This protein binds this small molecule.
Small molecule (SMILES): OC[C@H]1O[C@H](O[C@H]2[C@H](O)[C@@H](O)[C@@H](O)O[C@@H]2CO)[C@H](O)[C@@H](O)[C@@H]1O

Binding-site contacts:
Ligand atom O2 contacts residue ALA64 of chain 1.A at 3.7 Å.
Ligand atom O3 contacts residue TYR156 of chain 1.A at 3.9 Å.
Ligand atom C1 contacts residue TRP231 of chain 1.A at 3.9 Å (hydrophobic).
Ligand atom C6 contacts residue ARG345 of chain 1.A at 3.9 Å.
Ligand atom O2 contacts residue GLU112 of chain 1.A at 2.5 Å (salt-bridge).
Ligand atom O4 contacts residue ARG67 of chain 1.A at 2.8 Å (salt-bridge).
Ligand atom O5 contacts residue TYR156 of chain 1.A at 3.4 Å.
Ligand atom O3 contacts residue ASP66 of chain 1.A at 2.8 Å (salt-bridge).
Ligand atom C6 contacts residue TYR156 of chain 1.A at 3.8 Å (hydrophobic).
Ligand atom O6 contacts residue TYR156 of chain 1.A at 3.1 Å (h-bond).
Ligand atom O3 contacts residue TRP63 of chain 1.A at 3.7 Å.
Ligand atom O2 contacts residue TRP63 of chain 1.A at 3.0 Å (h-bond).
Ligand atom O6 contacts residue PRO155 of chain 1.A at 3.3 Å.
Ligand atom C4 contacts residue TRP341 of chain 1.A at 3.6 Å (hydrophobic).
Ligand atom O2 contacts residue LYS16 of chain 1.A at 2.9 Å (salt-bridge).
Ligand atom C1 contacts residue LYS16 of chain 1.A at 3.8 Å.
Ligand atom C1 contacts residue TYR156 of chain 1.A at 3.7 Å (hydrophobic).
Ligand atom C2 contacts residue GLU112 of chain 1.A at 3.4 Å.
Ligand atom O4 contacts residue TRP63 of chain 1.A at 4.0 Å.
Ligand atom C4 contacts residue ARG67 of chain 1.A at 3.8 Å.
Ligand atom C3 contacts residue ASP66 of chain 1.A at 3.7 Å.
Ligand atom O3 contacts residue TRP341 of chain 1.A at 3.6 Å.
Ligand atom O3 contacts residue ALA64 of chain 1.A at 3.4 Å.
Ligand atom C6 contacts residue PRO155 of chain 1.A at 3.8 Å (hydrophobic).
Ligand atom O2 contacts residue ASP66 of chain 1.A at 2.8 Å (salt-bridge).
Ligand atom C4 contacts residue TYR156 of chain 1.A at 4.0 Å (hydrophobic).
Ligand atom O6 contacts residue GLU154 of chain 1.A at 2.6 Å (salt-bridge).
Ligand atom C3 contacts residue TRP63 of chain 1.A at 3.7 Å (hydrophobic).
Ligand atom O4 contacts residue ARG345 of chain 1.A at 3.9 Å.
Ligand atom C2 contacts residue LYS16 of chain 1.A at 3.8 Å.
Ligand atom C6 contacts residue TRP341 of chain 1.A at 3.9 Å (hydrophobic).
Ligand atom C5 contacts residue GLU154 of chain 1.A at 3.8 Å.
Ligand atom C2 contacts residue ASP66 of chain 1.A at 3.4 Å.
Ligand atom C3 contacts residue ARG67 of chain 1.A at 3.8 Å.
Ligand atom O1 contacts residue LYS16 of chain 1.A at 3.7 Å.
Ligand atom C2 contacts residue TRP63 of chain 1.A at 3.9 Å (hydrophobic).
Ligand atom C2 contacts residue TRP341 of chain 1.A at 4.0 Å (hydrophobic).
Ligand atom O3 contacts residue GLU112 of chain 1.A at 3.7 Å.
Ligand atom C6 contacts residue GLU154 of chain 1.A at 3.1 Å.
Ligand atom O3 contacts residue ARG67 of chain 1.A at 2.6 Å (salt-bridge).

Sequence of chain 1.A:
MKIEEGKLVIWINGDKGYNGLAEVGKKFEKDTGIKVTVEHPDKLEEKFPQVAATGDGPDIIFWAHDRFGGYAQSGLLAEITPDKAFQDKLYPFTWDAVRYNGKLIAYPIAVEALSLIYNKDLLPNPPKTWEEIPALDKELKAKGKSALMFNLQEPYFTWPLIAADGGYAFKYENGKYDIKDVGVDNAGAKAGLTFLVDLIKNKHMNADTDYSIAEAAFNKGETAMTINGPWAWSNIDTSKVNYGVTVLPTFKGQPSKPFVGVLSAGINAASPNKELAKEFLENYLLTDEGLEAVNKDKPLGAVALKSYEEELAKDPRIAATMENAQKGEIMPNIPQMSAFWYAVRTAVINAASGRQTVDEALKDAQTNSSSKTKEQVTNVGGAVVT